This small molecule binds to this protein.
Small molecule (SMILES): O=P(O)(O)OC[C@H]1O[C@](O)(COP(=O)(O)O)[C@@H](O)[C@@H]1O

Sequence of chain 1.C:
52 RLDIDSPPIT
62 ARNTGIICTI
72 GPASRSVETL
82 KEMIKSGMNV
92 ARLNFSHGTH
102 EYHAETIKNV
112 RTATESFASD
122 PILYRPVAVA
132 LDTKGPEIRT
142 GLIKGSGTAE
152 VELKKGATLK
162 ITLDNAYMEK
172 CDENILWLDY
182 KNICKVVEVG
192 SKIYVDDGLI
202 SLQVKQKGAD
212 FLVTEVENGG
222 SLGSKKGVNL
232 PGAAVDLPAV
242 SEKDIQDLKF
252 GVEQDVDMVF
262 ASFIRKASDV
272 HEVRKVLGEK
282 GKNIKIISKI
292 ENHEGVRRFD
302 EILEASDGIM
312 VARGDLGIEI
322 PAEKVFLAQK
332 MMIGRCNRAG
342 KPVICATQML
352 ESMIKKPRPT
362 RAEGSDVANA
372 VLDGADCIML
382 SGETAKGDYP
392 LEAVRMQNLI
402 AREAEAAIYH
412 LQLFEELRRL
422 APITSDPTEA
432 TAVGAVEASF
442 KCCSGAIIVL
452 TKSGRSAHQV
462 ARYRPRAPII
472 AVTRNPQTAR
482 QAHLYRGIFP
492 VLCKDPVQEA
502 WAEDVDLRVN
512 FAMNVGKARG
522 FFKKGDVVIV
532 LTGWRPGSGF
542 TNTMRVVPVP

Binding-site contacts:
Ligand atom C3 contacts residue GLY538 of chain 1.C at 3.5 Å.
Ligand atom O4 contacts residue THR542 of chain 1.C at 3.6 Å (h-bond).
Ligand atom O3P contacts residue LYS453 of chain 1.C at 3.3 Å (salt-bridge).
Ligand atom O5 contacts residue LEU451 of chain 1.C at 3.7 Å.
Ligand atom C6 contacts residue LEU451 of chain 1.C at 3.5 Å (hydrophobic).
Ligand atom O2 contacts residue LEU451 of chain 1.C at 3.6 Å.
Ligand atom C5 contacts residue GLY538 of chain 1.C at 3.4 Å.
Ligand atom O2P contacts residue TRP502 of chain 1.C at 3.1 Å (h-bond).
Ligand atom O3 contacts residue GLY534 of chain 1.C at 3.0 Å.
Ligand atom O4P contacts residue SER454 of chain 1.C at 2.7 Å (h-bond).
Ligand atom C3 contacts residue ARG536 of chain 1.C at 3.3 Å.
Ligand atom O6P contacts residue SER457 of chain 1.C at 3.5 Å (h-bond).
Ligand atom O4 contacts residue GLY538 of chain 1.C at 2.5 Å (h-bond).
Ligand atom P2 contacts residue SER539 of chain 1.C at 3.7 Å.
Ligand atom C4 contacts residue GLY538 of chain 1.C at 3.3 Å.
Ligand atom P2 contacts residue THR452 of chain 1.C at 3.5 Å.
Ligand atom P2 contacts residue LYS453 of chain 1.C at 3.7 Å.
Ligand atom O4P contacts residue SER539 of chain 1.C at 2.7 Å (h-bond).
Ligand atom C6 contacts residue SER457 of chain 1.C at 3.8 Å.
Ligand atom O5P contacts residue SER457 of chain 1.C at 2.9 Å (h-bond).
Ligand atom O4 contacts residue PHE541 of chain 1.C at 3.0 Å (h-bond).
Ligand atom O2P contacts residue ARG509 of chain 1.C at 2.9 Å (salt-bridge).
Ligand atom O1P contacts residue LYS453 of chain 1.C at 3.2 Å (salt-bridge).
Ligand atom O4 contacts residue GLY540 of chain 1.C at 3.7 Å.
Ligand atom O6P contacts residue GLY540 of chain 1.C at 3.0 Å (h-bond).
Ligand atom O2 contacts residue GLY534 of chain 1.C at 3.7 Å.
Ligand atom O1 contacts residue GLY538 of chain 1.C at 3.5 Å (h-bond).
Ligand atom O4P contacts residue LYS453 of chain 1.C at 3.5 Å (salt-bridge).
Ligand atom O6 contacts residue LYS453 of chain 1.C at 3.1 Å (salt-bridge).
Ligand atom P2 contacts residue SER457 of chain 1.C at 3.6 Å.
Ligand atom O3P contacts residue ARG509 of chain 1.C at 2.8 Å (salt-bridge).
Ligand atom O5P contacts residue ARG456 of chain 1.C at 3.7 Å.
Ligand atom P1 contacts residue ARG509 of chain 1.C at 3.5 Å.
Ligand atom C6 contacts residue THR542 of chain 1.C at 3.4 Å.
Ligand atom O1P contacts residue GLY538 of chain 1.C at 3.0 Å (h-bond).
Ligand atom O6 contacts residue THR452 of chain 1.C at 3.5 Å.
Ligand atom O5P contacts residue THR452 of chain 1.C at 2.5 Å (h-bond).
Ligand atom O3 contacts residue ARG536 of chain 1.C at 2.9 Å (salt-bridge).
Ligand atom O6P contacts residue SER539 of chain 1.C at 3.6 Å.
Ligand atom O1P contacts residue PRO537 of chain 1.C at 3.6 Å.